Binding-site contacts:
Ligand atom CA contacts residue GLN80 of chain 3.A at 3.7 Å.
Ligand atom OXT contacts residue GLY78 of chain 3.A at 3.5 Å (h-bond).
Ligand atom O contacts residue GLY77 of chain 3.A at 3.8 Å.
Ligand atom OXT contacts residue HIS73 of chain 3.A at 3.9 Å.
Ligand atom CG contacts residue CYS297 of chain 3.A at 3.8 Å (hydrophobic).
Ligand atom N contacts residue THR109 of chain 3.A at 2.7 Å (h-bond).
Ligand atom OXT contacts residue GLY77 of chain 3.A at 3.8 Å.
Ligand atom OXT contacts residue THR109 of chain 3.A at 3.4 Å (h-bond).
Ligand atom CB contacts residue HIS73 of chain 3.A at 3.6 Å.
Ligand atom CG contacts residue DLY1 of chain 3.F at 1.4 Å.
Ligand atom OD1 contacts residue ZN1 of chain 3.C at 2.9 Å.
Ligand atom CG contacts residue ASP293 of chain 3.A at 3.9 Å.
Ligand atom CA contacts residue ZN1 of chain 3.C at 4.0 Å.
Ligand atom N contacts residue DLY1 of chain 3.F at 3.2 Å (h-bond).
Ligand atom OD1 contacts residue HIS205 of chain 3.A at 3.5 Å (h-bond).
Ligand atom CA contacts residue HIS73 of chain 3.A at 3.9 Å.
Ligand atom C contacts residue HIS73 of chain 3.A at 4.0 Å.
Ligand atom O contacts residue CYS297 of chain 3.A at 3.2 Å (h-bond).
Ligand atom N contacts residue TYR140 of chain 3.A at 3.1 Å (h-bond).
Ligand atom CB contacts residue DLY1 of chain 3.F at 2.4 Å.
Ligand atom CG contacts residue ZN1 of chain 3.D at 3.4 Å.
Ligand atom CG contacts residue ZN1 of chain 3.C at 3.0 Å.
Ligand atom CB contacts residue ZN1 of chain 3.C at 3.1 Å.
Ligand atom CA contacts residue THR109 of chain 3.A at 3.8 Å.
Ligand atom OD1 contacts residue HIS234 of chain 3.A at 3.7 Å.
Ligand atom N contacts residue ARG173 of chain 3.A at 3.7 Å.
Ligand atom O contacts residue GLN80 of chain 3.A at 3.3 Å (h-bond).
Ligand atom CB contacts residue CYS297 of chain 3.A at 3.6 Å (hydrophobic).
Ligand atom N contacts residue GLN80 of chain 3.A at 2.9 Å (h-bond).
Ligand atom OXT contacts residue GLY108 of chain 3.A at 3.8 Å.
Ligand atom O contacts residue GLY78 of chain 3.A at 2.9 Å (h-bond).
Ligand atom OD1 contacts residue TYR140 of chain 3.A at 3.1 Å (h-bond).
Ligand atom OD1 contacts residue DLY1 of chain 3.F at 2.4 Å (h-bond).
Ligand atom CA contacts residue DLY1 of chain 3.F at 3.5 Å.
Ligand atom C contacts residue GLY78 of chain 3.A at 3.6 Å.
Ligand atom CG contacts residue TYR140 of chain 3.A at 3.8 Å (hydrophobic).
Ligand atom OD1 contacts residue GLU166 of chain 3.A at 3.4 Å (salt-bridge).
Ligand atom OD1 contacts residue ZN1 of chain 3.D at 2.2 Å.
Ligand atom O contacts residue GLY296 of chain 3.A at 3.7 Å.
Ligand atom C contacts residue GLN80 of chain 3.A at 3.4 Å.

A small-molecule ligand and the protein it binds are described below.
Small molecule (SMILES): N[C@H](CC(=O)O)C(=O)O

Sequence of chain 3.A:
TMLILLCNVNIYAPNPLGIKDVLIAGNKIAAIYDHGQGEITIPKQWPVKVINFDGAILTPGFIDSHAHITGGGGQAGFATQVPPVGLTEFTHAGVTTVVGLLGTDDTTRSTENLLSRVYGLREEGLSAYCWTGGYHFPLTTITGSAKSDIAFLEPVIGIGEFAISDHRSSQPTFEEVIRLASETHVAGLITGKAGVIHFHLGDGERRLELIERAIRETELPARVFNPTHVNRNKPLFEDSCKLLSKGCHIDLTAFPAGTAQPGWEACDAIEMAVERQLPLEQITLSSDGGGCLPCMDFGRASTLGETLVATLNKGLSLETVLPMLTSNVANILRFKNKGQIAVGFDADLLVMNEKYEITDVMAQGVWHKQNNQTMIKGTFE